A small-molecule ligand and the protein it binds are described below.
Small molecule (SMILES): CC(=O)N[C@H]1[C@@H](O[P](=O)(O)O[P](=O)(O)OC[C@H]2O[C@@H](n3ccc(=O)[nH]c3=O)[C@H](O)[C@@H]2O)O[C@H](CO)[C@@H](O)[C@@H]1O[C@H](C)C(=O)O

Sequence of chain 1.E:
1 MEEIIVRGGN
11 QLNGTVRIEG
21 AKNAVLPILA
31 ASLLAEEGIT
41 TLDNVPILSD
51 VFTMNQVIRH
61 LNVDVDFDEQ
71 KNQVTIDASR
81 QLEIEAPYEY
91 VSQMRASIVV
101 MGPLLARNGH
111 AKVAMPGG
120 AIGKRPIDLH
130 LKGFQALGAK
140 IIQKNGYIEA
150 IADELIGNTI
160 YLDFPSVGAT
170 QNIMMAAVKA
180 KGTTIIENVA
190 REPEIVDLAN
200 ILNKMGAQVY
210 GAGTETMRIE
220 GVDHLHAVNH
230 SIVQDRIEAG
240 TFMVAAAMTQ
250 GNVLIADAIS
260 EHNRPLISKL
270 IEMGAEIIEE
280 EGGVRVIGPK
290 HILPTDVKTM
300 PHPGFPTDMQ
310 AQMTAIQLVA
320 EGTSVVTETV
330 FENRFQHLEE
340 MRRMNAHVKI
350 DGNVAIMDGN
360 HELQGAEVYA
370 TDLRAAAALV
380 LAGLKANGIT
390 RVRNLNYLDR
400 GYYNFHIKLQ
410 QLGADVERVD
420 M

Binding-site contacts:
Ligand atom O2D contacts residue LYS123 of chain 1.E at 3.2 Å.
Ligand atom C8 contacts residue ALA96 of chain 1.E at 3.6 Å (hydrophobic).
Ligand atom C5U contacts residue GLY167 of chain 1.E at 3.3 Å.
Ligand atom O2A contacts residue ARG95 of chain 1.E at 3.1 Å (salt-bridge).
Ligand atom C5U contacts residue VAL166 of chain 1.E at 3.1 Å (hydrophobic).
Ligand atom O1B contacts residue GLY167 of chain 1.E at 3.2 Å (h-bond).
Ligand atom O5D contacts residue GLY167 of chain 1.E at 3.4 Å.
Ligand atom C1D contacts residue LYS123 of chain 1.E at 3.5 Å.
Ligand atom O3D contacts residue ARG124 of chain 1.E at 3.5 Å (salt-bridge).
Ligand atom O2D contacts residue ARG95 of chain 1.E at 2.9 Å (salt-bridge).
Ligand atom O1E contacts residue LYS22 of chain 1.E at 2.9 Å (salt-bridge).
Ligand atom O4U contacts residue VAL166 of chain 1.E at 3.1 Å (h-bond).
Ligand atom O3D contacts residue PRO125 of chain 1.E at 2.8 Å (h-bond).
Ligand atom O2A contacts residue ALA96 of chain 1.E at 3.4 Å.
Ligand atom C1E contacts residue LYS22 of chain 1.E at 3.5 Å.
Ligand atom O2A contacts residue ILE98 of chain 1.E at 3.4 Å.
Ligand atom C8 contacts residue QPA119 of chain 1.E at 3.2 Å.
Ligand atom C4U contacts residue VAL166 of chain 1.E at 3.4 Å (hydrophobic).
Ligand atom O4U contacts residue SER165 of chain 1.E at 3.4 Å.
Ligand atom O7 contacts residue LYS22 of chain 1.E at 3.6 Å.
Ligand atom C5U contacts residue SER165 of chain 1.E at 3.3 Å.
Ligand atom O1E contacts residue ASP307 of chain 1.E at 3.6 Å (salt-bridge).
Ligand atom C1E contacts residue ARG373 of chain 1.E at 3.5 Å.
Ligand atom O1A contacts residue ARG95 of chain 1.E at 3.4 Å.
Ligand atom O2D contacts residue ARG124 of chain 1.E at 2.6 Å (salt-bridge).
Ligand atom O4 contacts residue ASP307 of chain 1.E at 2.9 Å (salt-bridge).
Ligand atom O3 contacts residue ASN23 of chain 1.E at 3.4 Å (h-bond).
Ligand atom O2U contacts residue PHE330 of chain 1.E at 3.3 Å.
Ligand atom C2E contacts residue LYS22 of chain 1.E at 3.5 Å.
Ligand atom O3D contacts residue ILE126 of chain 1.E at 3.4 Å.
Ligand atom O2B contacts residue GLN170 of chain 1.E at 3.1 Å (h-bond).
Ligand atom O2E contacts residue ASP307 of chain 1.E at 3.4 Å (salt-bridge).
Ligand atom C5D contacts residue HIS129 of chain 1.E at 3.1 Å.
Ligand atom O2E contacts residue ARG373 of chain 1.E at 2.9 Å (salt-bridge).
Ligand atom C1E contacts residue ASP307 of chain 1.E at 3.5 Å.
Ligand atom C2D contacts residue ARG124 of chain 1.E at 3.5 Å.
Ligand atom O2E contacts residue ARG333 of chain 1.E at 3.1 Å (salt-bridge).
Ligand atom O1E contacts residue ASN23 of chain 1.E at 3.1 Å (h-bond).
Ligand atom O1E contacts residue ARG373 of chain 1.E at 2.6 Å (salt-bridge).
Ligand atom O3 contacts residue ASP307 of chain 1.E at 3.6 Å (salt-bridge).